This small molecule binds to this protein.
Small molecule (SMILES): O=C(O)C(=O)Cc1ccccc1

Binding-site contacts:
Ligand atom O2 contacts residue GLY226 of chain 1.A at 3.1 Å (h-bond).
Ligand atom C6' contacts residue GLY226 of chain 1.A at 4.2 Å.
Ligand atom C3' contacts residue GLY226 of chain 1.A at 4.0 Å.
Ligand atom C1' contacts residue GLY226 of chain 1.A at 3.1 Å.
Ligand atom C1 contacts residue GLY226 of chain 1.A at 3.1 Å.
Ligand atom C6' contacts residue PHE227 of chain 1.A at 3.5 Å (hydrophobic).
Ligand atom C1' contacts residue PHE227 of chain 1.A at 4.4 Å (hydrophobic).
Ligand atom C3 contacts residue GLY226 of chain 1.A at 3.0 Å.
Ligand atom C2' contacts residue LYS225 of chain 1.A at 4.1 Å.
Ligand atom O1 contacts residue ASP229 of chain 1.A at 2.6 Å (salt-bridge).
Ligand atom C1' contacts residue GLN230 of chain 1.A at 4.2 Å.
Ligand atom C2' contacts residue GLY226 of chain 1.A at 3.0 Å.
Ligand atom C2 contacts residue ASP229 of chain 1.A at 4.0 Å.
Ligand atom C3 contacts residue GLN230 of chain 1.A at 3.6 Å.
Ligand atom C3 contacts residue ASP229 of chain 1.A at 3.9 Å.
Ligand atom C4' contacts residue PHE227 of chain 1.A at 3.9 Å (hydrophobic).
Ligand atom C1 contacts residue ASP229 of chain 1.A at 3.6 Å.
Ligand atom C2' contacts residue PHE227 of chain 1.A at 4.4 Å (hydrophobic).
Ligand atom O1 contacts residue GLY226 of chain 1.A at 3.6 Å (h-bond).
Ligand atom C4' contacts residue LYS225 of chain 1.A at 3.8 Å.
Ligand atom O2 contacts residue ASP229 of chain 1.A at 4.4 Å.
Ligand atom C3' contacts residue LYS225 of chain 1.A at 3.4 Å.
Ligand atom C5' contacts residue PHE227 of chain 1.A at 3.4 Å (hydrophobic).
Ligand atom C6' contacts residue GLN230 of chain 1.A at 4.0 Å.
Ligand atom C2 contacts residue GLY226 of chain 1.A at 3.5 Å.

Sequence of chain 1.A:
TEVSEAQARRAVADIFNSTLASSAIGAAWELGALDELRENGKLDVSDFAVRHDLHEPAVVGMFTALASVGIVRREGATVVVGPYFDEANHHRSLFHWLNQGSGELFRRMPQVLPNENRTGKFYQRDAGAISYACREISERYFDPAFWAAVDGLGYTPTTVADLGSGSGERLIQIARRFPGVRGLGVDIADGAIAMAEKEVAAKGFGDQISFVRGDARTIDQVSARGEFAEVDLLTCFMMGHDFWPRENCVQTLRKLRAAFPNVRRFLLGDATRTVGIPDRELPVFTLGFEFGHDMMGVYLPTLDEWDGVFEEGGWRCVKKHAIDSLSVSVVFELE